Binding-site contacts:
Ligand atom C4 contacts residue ASN1117 of chain 1.C at 4.3 Å.
Ligand atom O7 contacts residue ASN1117 of chain 1.C at 3.3 Å (h-bond).
Ligand atom C5 contacts residue HIS1120 of chain 1.C at 3.8 Å.
Ligand atom C7 contacts residue HIS1120 of chain 1.C at 4.2 Å.
Ligand atom O5 contacts residue HIS1120 of chain 1.C at 4.4 Å.
Ligand atom O7 contacts residue HIS1120 of chain 1.C at 3.7 Å.
Ligand atom C1 contacts residue PHE1122 of chain 1.C at 4.2 Å (hydrophobic).
Ligand atom C8 contacts residue ASN1117 of chain 1.C at 3.0 Å.
Ligand atom O5 contacts residue ASN1117 of chain 1.C at 2.4 Å (h-bond).
Ligand atom C6 contacts residue PHE1122 of chain 1.C at 3.9 Å (hydrophobic).
Ligand atom C5 contacts residue PHE1122 of chain 1.C at 4.0 Å (hydrophobic).
Ligand atom N2 contacts residue THR1119 of chain 1.C at 4.1 Å.
Ligand atom C5 contacts residue ASN1117 of chain 1.C at 3.8 Å.
Ligand atom C8 contacts residue HIS1120 of chain 1.C at 4.0 Å.
Ligand atom C2 contacts residue ASN1117 of chain 1.C at 2.5 Å.
Ligand atom C1 contacts residue HIS1120 of chain 1.C at 4.1 Å.
Ligand atom C8 contacts residue THR1119 of chain 1.C at 4.4 Å.
Ligand atom O4 contacts residue HIS1120 of chain 1.C at 4.2 Å.
Ligand atom C1 contacts residue ASN1117 of chain 1.C at 1.5 Å.
Ligand atom O5 contacts residue PHE1122 of chain 1.C at 3.5 Å.
Ligand atom N2 contacts residue ASN1117 of chain 1.C at 2.9 Å (h-bond).
Ligand atom C3 contacts residue ASN1117 of chain 1.C at 3.8 Å.
Ligand atom C4 contacts residue HIS1120 of chain 1.C at 4.4 Å.
Ligand atom C3 contacts residue HIS1120 of chain 1.C at 4.1 Å.
Ligand atom C7 contacts residue ASN1117 of chain 1.C at 3.3 Å.

The small molecule below binds the protein below.
Small molecule (SMILES): CC(=O)N[C@H]1[C@H](O[C@H]2[C@H](O)[C@@H](NC(C)=O)CO[C@@H]2CO)O[C@H](CO)[C@@H](O)[C@@H]1O

Sequence of chain 1.C:
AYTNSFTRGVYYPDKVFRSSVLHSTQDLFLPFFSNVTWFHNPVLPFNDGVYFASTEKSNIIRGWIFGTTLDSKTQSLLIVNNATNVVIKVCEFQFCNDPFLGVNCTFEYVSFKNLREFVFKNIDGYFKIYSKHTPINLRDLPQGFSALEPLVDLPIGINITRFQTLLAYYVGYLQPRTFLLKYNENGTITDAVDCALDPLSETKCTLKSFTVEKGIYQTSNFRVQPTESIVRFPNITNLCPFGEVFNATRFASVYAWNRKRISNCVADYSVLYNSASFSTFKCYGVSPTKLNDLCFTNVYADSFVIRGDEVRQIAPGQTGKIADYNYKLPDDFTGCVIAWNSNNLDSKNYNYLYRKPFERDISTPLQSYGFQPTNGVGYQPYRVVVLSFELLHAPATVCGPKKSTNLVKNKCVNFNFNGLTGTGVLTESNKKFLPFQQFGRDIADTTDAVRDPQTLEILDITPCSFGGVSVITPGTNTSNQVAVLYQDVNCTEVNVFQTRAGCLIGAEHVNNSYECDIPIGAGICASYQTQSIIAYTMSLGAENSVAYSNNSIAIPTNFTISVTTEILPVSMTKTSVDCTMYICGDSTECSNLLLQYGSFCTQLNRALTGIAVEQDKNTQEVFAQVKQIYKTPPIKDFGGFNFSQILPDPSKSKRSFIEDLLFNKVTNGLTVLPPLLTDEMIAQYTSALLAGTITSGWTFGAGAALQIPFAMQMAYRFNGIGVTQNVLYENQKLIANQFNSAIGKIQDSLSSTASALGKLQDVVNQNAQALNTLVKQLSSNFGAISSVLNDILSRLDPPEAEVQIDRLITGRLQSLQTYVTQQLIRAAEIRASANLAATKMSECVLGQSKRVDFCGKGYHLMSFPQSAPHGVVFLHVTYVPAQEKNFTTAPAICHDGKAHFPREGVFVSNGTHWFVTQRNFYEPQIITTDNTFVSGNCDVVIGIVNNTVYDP